Binding-site contacts:
Ligand atom O5 contacts residue ASN127 of chain 2.A at 2.4 Å (h-bond).
Ligand atom C1 contacts residue ARG249 of chain 2.A at 4.1 Å.
Ligand atom O6 contacts residue ASN127 of chain 2.A at 4.5 Å.
Ligand atom O6 contacts residue ARG249 of chain 2.A at 4.2 Å.
Ligand atom C7 contacts residue ASN127 of chain 2.A at 3.2 Å.
Ligand atom C1 contacts residue ASN127 of chain 2.A at 1.5 Å.
Ligand atom C5 contacts residue ASN127 of chain 2.A at 3.7 Å.
Ligand atom N2 contacts residue ASN127 of chain 2.A at 2.9 Å (h-bond).
Ligand atom C8 contacts residue ASN127 of chain 2.A at 4.4 Å.
Ligand atom N2 contacts residue GLN126 of chain 2.A at 3.5 Å (h-bond).
Ligand atom C8 contacts residue GLN126 of chain 2.A at 3.6 Å.
Ligand atom C2 contacts residue ASN127 of chain 2.A at 2.5 Å.
Ligand atom O5 contacts residue ARG249 of chain 2.A at 4.1 Å.
Ligand atom C7 contacts residue GLN126 of chain 2.A at 4.0 Å.
Ligand atom C5 contacts residue ARG249 of chain 2.A at 4.2 Å.
Ligand atom O7 contacts residue ASN127 of chain 2.A at 3.1 Å (h-bond).
Ligand atom C4 contacts residue ASN127 of chain 2.A at 4.2 Å.
Ligand atom C3 contacts residue ASN127 of chain 2.A at 3.8 Å.

The protein below binds the small molecule below.
Small molecule (SMILES): CC(=O)N[C@H]1[C@H](O[C@H]2[C@H](O)[C@@H](NC(C)=O)CO[C@@H]2CO)O[C@H](CO)[C@@H](O)[C@@H]1O

Sequence of chain 2.A:
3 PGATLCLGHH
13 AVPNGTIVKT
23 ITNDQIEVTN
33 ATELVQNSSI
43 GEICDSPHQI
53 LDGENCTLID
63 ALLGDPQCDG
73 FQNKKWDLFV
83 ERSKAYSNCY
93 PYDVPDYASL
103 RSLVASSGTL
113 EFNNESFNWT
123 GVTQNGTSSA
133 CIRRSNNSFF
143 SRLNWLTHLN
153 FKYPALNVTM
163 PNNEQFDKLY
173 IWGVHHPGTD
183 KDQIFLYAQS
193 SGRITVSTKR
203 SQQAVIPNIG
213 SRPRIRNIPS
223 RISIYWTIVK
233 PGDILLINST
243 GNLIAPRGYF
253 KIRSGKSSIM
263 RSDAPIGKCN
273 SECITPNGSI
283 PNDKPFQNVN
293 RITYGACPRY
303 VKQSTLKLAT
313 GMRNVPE